Sequence of chain 1.B:
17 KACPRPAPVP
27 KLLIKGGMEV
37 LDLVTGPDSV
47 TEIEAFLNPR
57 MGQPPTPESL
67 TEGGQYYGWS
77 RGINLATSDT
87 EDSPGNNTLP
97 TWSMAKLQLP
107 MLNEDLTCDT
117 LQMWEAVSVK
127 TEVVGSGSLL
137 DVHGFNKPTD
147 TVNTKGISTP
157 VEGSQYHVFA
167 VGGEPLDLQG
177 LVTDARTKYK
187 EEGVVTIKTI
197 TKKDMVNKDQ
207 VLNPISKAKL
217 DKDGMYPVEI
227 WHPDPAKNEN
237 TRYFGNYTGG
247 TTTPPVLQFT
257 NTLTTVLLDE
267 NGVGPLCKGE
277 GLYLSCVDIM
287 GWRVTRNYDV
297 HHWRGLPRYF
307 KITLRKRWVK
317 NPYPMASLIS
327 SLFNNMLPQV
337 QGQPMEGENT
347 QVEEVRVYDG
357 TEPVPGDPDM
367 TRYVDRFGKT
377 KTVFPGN

Binding-site contacts:
Ligand atom C3 contacts residue HIS298 of chain 1.B at 3.4 Å.
Ligand atom O1A contacts residue TYR72 of chain 1.B at 3.4 Å.
Ligand atom C3 contacts residue GLY78 of chain 1.B at 4.1 Å.
Ligand atom C5 contacts residue TYR72 of chain 1.B at 3.9 Å (hydrophobic).
Ligand atom O3 contacts residue GLY78 of chain 1.B at 3.4 Å.
Ligand atom O3 contacts residue VAL296 of chain 1.B at 4.0 Å.
Ligand atom C4 contacts residue TYR72 of chain 1.B at 4.1 Å (hydrophobic).
Ligand atom C7 contacts residue TYR72 of chain 1.B at 4.3 Å (hydrophobic).
Ligand atom O4 contacts residue ASN80 of chain 1.B at 4.2 Å.
Ligand atom O4 contacts residue HIS298 of chain 1.B at 2.9 Å (h-bond).
Ligand atom C10 contacts residue TYR72 of chain 1.B at 4.1 Å (hydrophobic).
Ligand atom O4 contacts residue ILE79 of chain 1.B at 3.6 Å (h-bond).
Ligand atom O6 contacts residue ASN93 of chain 1.B at 3.2 Å (h-bond).
Ligand atom O4 contacts residue VAL296 of chain 1.B at 4.0 Å.
Ligand atom O8 contacts residue TYR72 of chain 1.B at 3.4 Å (h-bond).
Ligand atom C4 contacts residue ARG77 of chain 1.B at 4.0 Å.
Ligand atom C3 contacts residue ARG77 of chain 1.B at 3.9 Å.
Ligand atom O1B contacts residue ASN80 of chain 1.B at 4.3 Å.
Ligand atom O8 contacts residue ARG77 of chain 1.B at 3.4 Å (salt-bridge).
Ligand atom C11 contacts residue TYR72 of chain 1.B at 4.0 Å (hydrophobic).
Ligand atom N5 contacts residue TYR72 of chain 1.B at 3.1 Å (h-bond).
Ligand atom C4 contacts residue GLY78 of chain 1.B at 3.6 Å.
Ligand atom O4 contacts residue THR291 of chain 1.B at 3.1 Å.
Ligand atom C3 contacts residue GLY78 of chain 1.B at 3.9 Å.
Ligand atom C6 contacts residue ASN93 of chain 1.B at 3.2 Å.
Ligand atom C4 contacts residue HIS298 of chain 1.B at 3.4 Å.
Ligand atom C11 contacts residue ASP85 of chain 1.C at 4.0 Å.
Ligand atom O4 contacts residue GLY78 of chain 1.B at 3.0 Å.
Ligand atom C5 contacts residue ASN93 of chain 1.B at 4.3 Å.
Ligand atom C1 contacts residue TYR72 of chain 1.B at 4.1 Å (hydrophobic).
Ligand atom C1 contacts residue ARG77 of chain 1.B at 3.4 Å.
Ligand atom O1B contacts residue SER89 of chain 1.B at 4.1 Å.
Ligand atom O1B contacts residue TYR72 of chain 1.B at 4.2 Å.
Ligand atom C8 contacts residue ARG77 of chain 1.B at 4.3 Å.
Ligand atom O1A contacts residue GLY78 of chain 1.B at 4.0 Å.
Ligand atom C6 contacts residue TYR72 of chain 1.B at 4.0 Å (hydrophobic).
Ligand atom O1B contacts residue ARG77 of chain 1.B at 3.1 Å (salt-bridge).
Ligand atom C3 contacts residue VAL296 of chain 1.B at 3.5 Å (hydrophobic).
Ligand atom O1A contacts residue ARG77 of chain 1.B at 2.9 Å (salt-bridge).
Ligand atom C2 contacts residue GLY78 of chain 1.B at 4.1 Å.

This small molecule binds to this protein.
Small molecule (SMILES): CC(=O)N[C@@H]1[C@@H](O[C@@H]2O[C@H](CO)[C@H](O)[C@H](O[C@]3(C(=O)O)C[C@H](O)[C@@H](NC(C)=O)[C@H]([C@H](O)[C@H](O)CO)O3)[C@H]2O)[C@H](O)[C@@H](CO[C@]2(C(=O)O)C[C@H](O)[C@@H](NC(C)=O)[C@H]([C@H](O)[C@H](O)CO)O2)O[C@H]1O

Sequence of chain 1.C:
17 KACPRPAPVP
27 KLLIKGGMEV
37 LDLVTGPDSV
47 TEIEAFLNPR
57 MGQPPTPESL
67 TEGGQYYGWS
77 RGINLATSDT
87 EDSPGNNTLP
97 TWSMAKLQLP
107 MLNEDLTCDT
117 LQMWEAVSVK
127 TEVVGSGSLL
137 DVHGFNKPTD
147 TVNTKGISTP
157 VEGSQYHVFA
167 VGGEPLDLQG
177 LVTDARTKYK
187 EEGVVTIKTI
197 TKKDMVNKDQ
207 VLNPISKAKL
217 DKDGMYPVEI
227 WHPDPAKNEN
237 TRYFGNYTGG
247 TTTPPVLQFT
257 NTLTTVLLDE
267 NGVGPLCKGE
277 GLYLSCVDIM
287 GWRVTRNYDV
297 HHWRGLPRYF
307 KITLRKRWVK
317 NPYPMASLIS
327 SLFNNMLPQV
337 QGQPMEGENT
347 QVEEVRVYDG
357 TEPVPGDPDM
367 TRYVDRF